Sequence of chain 1.A:
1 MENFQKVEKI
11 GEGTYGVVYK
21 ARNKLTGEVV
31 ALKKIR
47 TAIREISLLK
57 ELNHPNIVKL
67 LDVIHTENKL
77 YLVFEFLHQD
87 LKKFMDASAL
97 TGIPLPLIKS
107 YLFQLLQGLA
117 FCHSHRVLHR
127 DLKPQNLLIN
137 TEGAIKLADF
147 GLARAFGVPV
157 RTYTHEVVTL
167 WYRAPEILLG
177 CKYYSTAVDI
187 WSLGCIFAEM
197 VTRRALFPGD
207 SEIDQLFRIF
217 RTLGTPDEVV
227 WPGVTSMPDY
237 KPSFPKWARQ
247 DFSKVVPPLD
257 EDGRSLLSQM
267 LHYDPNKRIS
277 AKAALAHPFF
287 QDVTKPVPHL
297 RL

Binding-site contacts:
Ligand atom N18 contacts residue ILE10 of chain 1.A at 3.9 Å.
Ligand atom O09 contacts residue LYS89 of chain 1.A at 3.5 Å (salt-bridge).
Ligand atom S07 contacts residue ASP86 of chain 1.A at 3.9 Å.
Ligand atom C06 contacts residue LEU83 of chain 1.A at 3.1 Å (hydrophobic).
Ligand atom C06 contacts residue HIS84 of chain 1.A at 3.6 Å.
Ligand atom C11 contacts residue LYS33 of chain 1.A at 3.4 Å.
Ligand atom N12 contacts residue ALA31 of chain 1.A at 3.6 Å.
Ligand atom C15 contacts residue LEU83 of chain 1.A at 3.6 Å (hydrophobic).
Ligand atom C16 contacts residue LEU134 of chain 1.A at 3.4 Å (hydrophobic).
Ligand atom C05 contacts residue HIS84 of chain 1.A at 3.3 Å.
Ligand atom C13 contacts residue LEU134 of chain 1.A at 3.2 Å (hydrophobic).
Ligand atom S07 contacts residue LYS89 of chain 1.A at 4.0 Å.
Ligand atom C01 contacts residue LEU83 of chain 1.A at 3.1 Å (hydrophobic).
Ligand atom N14 contacts residue PHE82 of chain 1.A at 3.8 Å.
Ligand atom N12 contacts residue LEU134 of chain 1.A at 3.4 Å.
Ligand atom C13 contacts residue ALA31 of chain 1.A at 3.4 Å (hydrophobic).
Ligand atom N14 contacts residue LEU134 of chain 1.A at 3.3 Å.
Ligand atom C15 contacts residue LEU134 of chain 1.A at 3.4 Å (hydrophobic).
Ligand atom C02 contacts residue ILE10 of chain 1.A at 3.9 Å (hydrophobic).
Ligand atom O09 contacts residue HIS84 of chain 1.A at 4.1 Å.
Ligand atom N10 contacts residue ASP86 of chain 1.A at 3.5 Å (salt-bridge).
Ligand atom O08 contacts residue GLN85 of chain 1.A at 3.3 Å.
Ligand atom C06 contacts residue ILE10 of chain 1.A at 4.1 Å (hydrophobic).
Ligand atom N12 contacts residue LYS33 of chain 1.A at 3.7 Å.
Ligand atom O08 contacts residue LYS89 of chain 1.A at 3.5 Å.
Ligand atom O08 contacts residue ASP86 of chain 1.A at 2.8 Å (salt-bridge).
Ligand atom C03 contacts residue ILE10 of chain 1.A at 4.0 Å (hydrophobic).
Ligand atom N17 contacts residue LYS33 of chain 1.A at 2.2 Å (salt-bridge).
Ligand atom N14 contacts residue GLU81 of chain 1.A at 3.9 Å.
Ligand atom C11 contacts residue LEU134 of chain 1.A at 3.5 Å (hydrophobic).
Ligand atom C02 contacts residue LEU134 of chain 1.A at 4.0 Å (hydrophobic).
Ligand atom N18 contacts residue PHE82 of chain 1.A at 3.8 Å.
Ligand atom N14 contacts residue ALA31 of chain 1.A at 3.7 Å.
Ligand atom C13 contacts residue GLU81 of chain 1.A at 3.3 Å.
Ligand atom N18 contacts residue LEU83 of chain 1.A at 2.7 Å (h-bond).
Ligand atom C04 contacts residue GLN85 of chain 1.A at 4.1 Å.
Ligand atom N14 contacts residue LEU83 of chain 1.A at 3.3 Å (h-bond).
Ligand atom C03 contacts residue ASP86 of chain 1.A at 3.6 Å.
Ligand atom C06 contacts residue PHE82 of chain 1.A at 3.8 Å (hydrophobic).
Ligand atom C01 contacts residue ILE10 of chain 1.A at 3.9 Å (hydrophobic).

A protein and the small-molecule ligand that binds it are described below.
Small molecule (SMILES): Nc1cc(Nc2ccc(S(N)(=O)=O)cc2)ncn1